Sequence of chain 3.A:
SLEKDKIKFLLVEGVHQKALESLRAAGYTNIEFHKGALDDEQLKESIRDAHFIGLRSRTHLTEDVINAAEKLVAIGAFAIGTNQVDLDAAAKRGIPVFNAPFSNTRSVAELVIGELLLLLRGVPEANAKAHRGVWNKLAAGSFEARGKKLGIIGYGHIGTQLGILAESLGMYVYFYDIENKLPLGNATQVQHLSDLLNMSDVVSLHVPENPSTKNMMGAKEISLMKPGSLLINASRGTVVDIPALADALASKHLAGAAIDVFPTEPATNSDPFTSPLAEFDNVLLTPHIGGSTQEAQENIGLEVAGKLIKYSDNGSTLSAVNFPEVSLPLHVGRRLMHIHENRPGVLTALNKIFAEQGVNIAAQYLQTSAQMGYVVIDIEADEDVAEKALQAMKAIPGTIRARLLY

Binding-site contacts:
Ligand atom O contacts residue LEU351 of chain 4.A at 4.2 Å.
Ligand atom CB contacts residue GLY349 of chain 4.A at 3.8 Å.
Ligand atom N contacts residue ASN346 of chain 4.A at 3.2 Å (h-bond).
Ligand atom CA contacts residue ARG347 of chain 4.A at 3.5 Å.
Ligand atom O contacts residue LEU370 of chain 4.A at 4.0 Å.
Ligand atom OG contacts residue ASN364 of chain 3.A at 4.3 Å.
Ligand atom N contacts residue ASN364 of chain 3.A at 2.2 Å (h-bond).
Ligand atom OG contacts residue ILE365 of chain 3.A at 3.3 Å (h-bond).
Ligand atom CA contacts residue ILE365 of chain 3.A at 3.1 Å (hydrophobic).
Ligand atom CA contacts residue ASN346 of chain 4.A at 4.0 Å.
Ligand atom OG contacts residue LEU351 of chain 4.A at 4.4 Å.
Ligand atom N contacts residue PRO348 of chain 4.A at 3.8 Å.
Ligand atom CB contacts residue ILE365 of chain 3.A at 4.1 Å (hydrophobic).
Ligand atom OG contacts residue GLY349 of chain 4.A at 3.4 Å (h-bond).
Ligand atom CB contacts residue LEU351 of chain 4.A at 3.5 Å (hydrophobic).
Ligand atom OG contacts residue VAL363 of chain 3.A at 4.1 Å.
Ligand atom CB contacts residue ARG347 of chain 4.A at 3.3 Å.
Ligand atom OG contacts residue VAL350 of chain 4.A at 4.3 Å.
Ligand atom C contacts residue ARG347 of chain 4.A at 4.0 Å.
Ligand atom O contacts residue ILE365 of chain 3.A at 4.4 Å.
Ligand atom CB contacts residue VAL350 of chain 4.A at 3.7 Å (hydrophobic).
Ligand atom O contacts residue VAL350 of chain 4.A at 4.2 Å.
Ligand atom C contacts residue THR372 of chain 4.A at 4.3 Å.
Ligand atom OG contacts residue PRO348 of chain 4.A at 3.6 Å.
Ligand atom CA contacts residue ASN364 of chain 3.A at 3.7 Å.
Ligand atom O contacts residue HIS344 of chain 4.A at 2.9 Å (h-bond).
Ligand atom OG contacts residue ARG347 of chain 4.A at 3.6 Å (salt-bridge).
Ligand atom C contacts residue ASN346 of chain 4.A at 3.7 Å.
Ligand atom N contacts residue ARG347 of chain 4.A at 3.0 Å (salt-bridge).
Ligand atom CB contacts residue PRO348 of chain 4.A at 4.3 Å (hydrophobic).
Ligand atom C contacts residue ILE365 of chain 3.A at 3.6 Å (hydrophobic).
Ligand atom C contacts residue ASN364 of chain 3.A at 4.5 Å.
Ligand atom N contacts residue ILE365 of chain 3.A at 3.4 Å (h-bond).
Ligand atom C contacts residue HIS344 of chain 4.A at 3.6 Å.

This small molecule binds to this protein.
Small molecule (SMILES): N[C@@H](CO)C(=O)O

Sequence of chain 4.A:
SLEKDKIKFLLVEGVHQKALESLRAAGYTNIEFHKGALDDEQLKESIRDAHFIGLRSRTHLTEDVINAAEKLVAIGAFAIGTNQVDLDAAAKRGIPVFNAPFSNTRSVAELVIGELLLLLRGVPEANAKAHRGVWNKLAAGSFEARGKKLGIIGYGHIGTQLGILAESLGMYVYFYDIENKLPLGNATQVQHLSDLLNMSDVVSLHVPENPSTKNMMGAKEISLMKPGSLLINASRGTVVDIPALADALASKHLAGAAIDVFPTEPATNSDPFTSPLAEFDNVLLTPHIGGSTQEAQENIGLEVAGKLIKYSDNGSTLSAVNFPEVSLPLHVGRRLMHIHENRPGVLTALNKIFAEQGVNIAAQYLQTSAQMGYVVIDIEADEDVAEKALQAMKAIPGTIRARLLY